Binding-site contacts:
Ligand atom O contacts residue GLU180 of chain 1.F at 3.4 Å.
Ligand atom O contacts residue LYS179 of chain 1.F at 3.8 Å.
Ligand atom CB contacts residue ARG178 of chain 1.F at 4.5 Å.
Ligand atom CG contacts residue ARG178 of chain 1.F at 3.4 Å.
Ligand atom CA contacts residue LYS179 of chain 1.F at 4.5 Å.
Ligand atom C contacts residue GLU180 of chain 1.F at 3.7 Å.
Ligand atom N contacts residue LYS179 of chain 1.F at 3.9 Å.
Ligand atom CD1 contacts residue ARG178 of chain 1.F at 3.2 Å.
Ligand atom N contacts residue GLU180 of chain 1.F at 2.7 Å.
Ligand atom CG contacts residue GLU180 of chain 1.F at 4.1 Å.
Ligand atom CD2 contacts residue GLU180 of chain 1.F at 3.8 Å.
Ligand atom C contacts residue LYS179 of chain 1.F at 3.8 Å.
Ligand atom CA contacts residue GLU180 of chain 1.F at 3.8 Å.
Ligand atom CD2 contacts residue ARG178 of chain 1.F at 4.3 Å.

This small molecule binds to this protein.
Small molecule (SMILES): CC(C)C[C@H](N)C(=O)O

Sequence of chain 1.F:
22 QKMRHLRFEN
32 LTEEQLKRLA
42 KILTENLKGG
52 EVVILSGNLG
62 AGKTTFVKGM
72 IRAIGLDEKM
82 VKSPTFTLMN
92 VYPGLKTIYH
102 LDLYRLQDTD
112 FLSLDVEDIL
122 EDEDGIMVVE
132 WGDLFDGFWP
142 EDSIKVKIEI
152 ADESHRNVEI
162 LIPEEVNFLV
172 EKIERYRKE